Sequence of chain 1.A:
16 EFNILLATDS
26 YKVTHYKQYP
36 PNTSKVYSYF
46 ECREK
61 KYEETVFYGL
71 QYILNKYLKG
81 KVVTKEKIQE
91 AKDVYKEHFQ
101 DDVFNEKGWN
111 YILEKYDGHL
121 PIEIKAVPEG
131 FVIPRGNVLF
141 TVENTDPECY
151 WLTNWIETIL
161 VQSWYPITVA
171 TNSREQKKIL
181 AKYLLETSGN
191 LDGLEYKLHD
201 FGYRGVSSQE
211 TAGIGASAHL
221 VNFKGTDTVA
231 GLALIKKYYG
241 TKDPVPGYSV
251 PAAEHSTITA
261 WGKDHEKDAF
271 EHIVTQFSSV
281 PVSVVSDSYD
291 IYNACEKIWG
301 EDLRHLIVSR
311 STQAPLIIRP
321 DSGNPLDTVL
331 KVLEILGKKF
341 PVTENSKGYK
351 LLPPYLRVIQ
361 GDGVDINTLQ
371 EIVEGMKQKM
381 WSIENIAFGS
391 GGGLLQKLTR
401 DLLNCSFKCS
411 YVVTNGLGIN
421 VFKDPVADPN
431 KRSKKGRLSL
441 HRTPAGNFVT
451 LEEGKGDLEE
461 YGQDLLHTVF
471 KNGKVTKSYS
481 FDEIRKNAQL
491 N

Binding-site contacts:
Ligand atom PB contacts residue ARG48 of chain 1.B at 3.5 Å.
Ligand atom O2P contacts residue GLY392 of chain 1.A at 2.6 Å (h-bond).
Ligand atom PA contacts residue ARG204 of chain 1.A at 3.8 Å.
Ligand atom O3A contacts residue LYS408 of chain 1.B at 3.9 Å.
Ligand atom O3B contacts residue LYS431 of chain 1.B at 3.6 Å.
Ligand atom O2B contacts residue ARG48 of chain 1.B at 2.9 Å (salt-bridge).
Ligand atom O4 contacts residue ARG400 of chain 1.B at 3.0 Å (salt-bridge).
Ligand atom O3 contacts residue GLY361 of chain 1.A at 3.4 Å (h-bond).
Ligand atom C4 contacts residue ARG400 of chain 1.B at 4.1 Å.
Ligand atom O5 contacts residue ARG400 of chain 1.B at 4.0 Å.
Ligand atom O3 contacts residue ARG319 of chain 1.A at 3.9 Å.
Ligand atom O1B contacts residue ARG48 of chain 1.B at 3.1 Å (salt-bridge).
Ligand atom O1P contacts residue GLY391 of chain 1.A at 3.4 Å (h-bond).
Ligand atom PA contacts residue LYS408 of chain 1.B at 3.6 Å.
Ligand atom O1P contacts residue GLY392 of chain 1.A at 3.7 Å.
Ligand atom O2 contacts residue ASP321 of chain 1.A at 3.0 Å (salt-bridge).
Ligand atom PA contacts residue ARG400 of chain 1.B at 3.6 Å.
Ligand atom C1 contacts residue ARG204 of chain 1.A at 3.7 Å.
Ligand atom O2A contacts residue ARG204 of chain 1.A at 2.8 Å (salt-bridge).
Ligand atom O1 contacts residue ARG400 of chain 1.B at 3.5 Å (salt-bridge).
Ligand atom O1B contacts residue LYS408 of chain 1.B at 2.9 Å (salt-bridge).
Ligand atom O1B contacts residue SER406 of chain 1.B at 3.4 Å.
Ligand atom C5 contacts residue GLY361 of chain 1.A at 3.4 Å.
Ligand atom O2 contacts residue ARG319 of chain 1.A at 2.6 Å (salt-bridge).
Ligand atom C3 contacts residue ARG319 of chain 1.A at 3.8 Å.
Ligand atom O5 contacts residue GLY391 of chain 1.A at 3.7 Å.
Ligand atom P contacts residue GLY391 of chain 1.A at 3.9 Å.
Ligand atom O2P contacts residue GLY391 of chain 1.A at 3.5 Å.
Ligand atom C1 contacts residue ARG400 of chain 1.B at 3.6 Å.
Ligand atom O2A contacts residue ARG400 of chain 1.B at 3.1 Å (salt-bridge).
Ligand atom C3 contacts residue ASP321 of chain 1.A at 3.6 Å.
Ligand atom P contacts residue GLY392 of chain 1.A at 3.6 Å.
Ligand atom O3 contacts residue ASP321 of chain 1.A at 2.4 Å (salt-bridge).
Ligand atom O1A contacts residue LYS408 of chain 1.B at 2.6 Å (salt-bridge).
Ligand atom O3P contacts residue ARG400 of chain 1.B at 3.6 Å.
Ligand atom O3A contacts residue ARG400 of chain 1.B at 3.1 Å (salt-bridge).
Ligand atom C2 contacts residue ARG319 of chain 1.A at 3.4 Å.
Ligand atom C3 contacts residue GLY361 of chain 1.A at 3.5 Å.
Ligand atom C4 contacts residue GLY361 of chain 1.A at 3.8 Å.
Ligand atom O3 contacts residue ASP362 of chain 1.A at 4.1 Å.

This protein binds this small molecule.
Small molecule (SMILES): O=P(O)(O)OC[C@H]1O[C@H](O[P](=O)(O)OP(=O)(O)O)[C@H](O)[C@@H]1O

Sequence of chain 1.B:
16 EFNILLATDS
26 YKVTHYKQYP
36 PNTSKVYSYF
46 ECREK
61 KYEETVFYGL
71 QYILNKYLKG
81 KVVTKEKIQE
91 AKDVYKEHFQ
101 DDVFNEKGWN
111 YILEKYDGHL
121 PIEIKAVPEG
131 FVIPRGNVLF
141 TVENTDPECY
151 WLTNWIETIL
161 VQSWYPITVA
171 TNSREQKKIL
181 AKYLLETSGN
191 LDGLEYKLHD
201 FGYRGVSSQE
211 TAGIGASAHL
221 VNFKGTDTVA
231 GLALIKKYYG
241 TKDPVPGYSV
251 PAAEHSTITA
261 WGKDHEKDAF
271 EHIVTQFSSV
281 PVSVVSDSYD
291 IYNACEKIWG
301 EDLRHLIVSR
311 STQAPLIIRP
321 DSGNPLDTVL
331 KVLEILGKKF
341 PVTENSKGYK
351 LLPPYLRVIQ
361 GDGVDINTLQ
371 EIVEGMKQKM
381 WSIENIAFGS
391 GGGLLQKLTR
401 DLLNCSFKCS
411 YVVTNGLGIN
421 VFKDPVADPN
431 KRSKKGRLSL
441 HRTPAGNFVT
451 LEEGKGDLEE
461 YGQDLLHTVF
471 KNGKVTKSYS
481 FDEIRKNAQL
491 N